Sequence of chain 1.J:
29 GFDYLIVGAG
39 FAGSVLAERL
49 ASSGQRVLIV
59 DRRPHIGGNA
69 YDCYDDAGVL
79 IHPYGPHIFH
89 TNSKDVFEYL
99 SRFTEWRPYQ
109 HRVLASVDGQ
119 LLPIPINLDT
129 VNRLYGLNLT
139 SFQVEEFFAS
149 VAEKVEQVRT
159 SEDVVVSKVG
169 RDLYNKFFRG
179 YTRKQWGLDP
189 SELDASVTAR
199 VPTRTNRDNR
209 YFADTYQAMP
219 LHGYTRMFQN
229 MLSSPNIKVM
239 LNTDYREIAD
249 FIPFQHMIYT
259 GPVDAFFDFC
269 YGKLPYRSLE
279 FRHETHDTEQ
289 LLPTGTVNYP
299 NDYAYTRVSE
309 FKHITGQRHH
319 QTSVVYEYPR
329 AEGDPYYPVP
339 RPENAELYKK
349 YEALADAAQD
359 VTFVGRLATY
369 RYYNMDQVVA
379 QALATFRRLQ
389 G

Binding-site contacts:
Ligand atom O2' contacts residue ARG198 of chain 1.J at 3.2 Å (salt-bridge).
Ligand atom O3B contacts residue ARG305 of chain 1.J at 3.0 Å (salt-bridge).
Ligand atom C2D contacts residue THR180 of chain 1.J at 3.4 Å.
Ligand atom O2' contacts residue FAD1 of chain 1.DA at 3.5 Å.
Ligand atom O5' contacts residue ARG305 of chain 1.J at 3.2 Å (salt-bridge).
Ligand atom O1A contacts residue TYR209 of chain 1.J at 2.6 Å (h-bond).
Ligand atom C5D contacts residue ARG198 of chain 1.J at 3.5 Å.
Ligand atom O3' contacts residue PHE210 of chain 1.J at 3.4 Å.
Ligand atom O2D contacts residue TRP184 of chain 1.J at 3.5 Å (h-bond).
Ligand atom C1' contacts residue ARG305 of chain 1.J at 3.5 Å.
Ligand atom C5 contacts residue ASN296 of chain 1.J at 3.6 Å.
Ligand atom O5' contacts residue FAD1 of chain 1.DA at 3.5 Å (h-bond).
Ligand atom C2' contacts residue FAD1 of chain 1.DA at 3.3 Å.
Ligand atom O6' contacts residue THR294 of chain 1.J at 3.4 Å (h-bond).
Ligand atom C4D contacts residue VAL195 of chain 1.J at 3.5 Å (hydrophobic).
Ligand atom PB contacts residue TYR370 of chain 1.J at 3.5 Å.
Ligand atom O3D contacts residue TRP184 of chain 1.J at 2.6 Å (h-bond).
Ligand atom O2 contacts residue PHE176 of chain 1.J at 3.1 Å.
Ligand atom O2 contacts residue TYR179 of chain 1.J at 3.6 Å.
Ligand atom C5D contacts residue VAL195 of chain 1.J at 3.6 Å (hydrophobic).
Ligand atom O2B contacts residue TYR370 of chain 1.J at 2.7 Å (h-bond).
Ligand atom O2D contacts residue THR180 of chain 1.J at 2.7 Å (h-bond).
Ligand atom O2 contacts residue THR180 of chain 1.J at 3.1 Å (h-bond).
Ligand atom O4' contacts residue PHE210 of chain 1.J at 3.2 Å.
Ligand atom O4' contacts residue FAD1 of chain 1.DA at 3.0 Å (h-bond).
Ligand atom O1B contacts residue ARG305 of chain 1.J at 3.4 Å (salt-bridge).
Ligand atom C6' contacts residue ARG305 of chain 1.J at 3.6 Å.
Ligand atom O2A contacts residue ARG198 of chain 1.J at 2.7 Å (salt-bridge).
Ligand atom O2 contacts residue PHE175 of chain 1.J at 3.6 Å (h-bond).
Ligand atom O3A contacts residue TYR370 of chain 1.J at 3.5 Å (h-bond).
Ligand atom C5' contacts residue ARG305 of chain 1.J at 3.1 Å.
Ligand atom O4 contacts residue ASN296 of chain 1.J at 3.1 Å (h-bond).
Ligand atom O1B contacts residue TYR335 of chain 1.J at 2.7 Å (h-bond).
Ligand atom C1' contacts residue FAD1 of chain 1.DA at 3.2 Å.
Ligand atom C2 contacts residue TYR179 of chain 1.J at 3.5 Å (hydrophobic).
Ligand atom N3 contacts residue PHE175 of chain 1.J at 3.0 Å (h-bond).
Ligand atom N3 contacts residue TYR179 of chain 1.J at 3.4 Å.
Ligand atom O2B contacts residue ARG198 of chain 1.J at 3.4 Å (salt-bridge).
Ligand atom C2 contacts residue PHE176 of chain 1.J at 3.6 Å (hydrophobic).
Ligand atom O6' contacts residue HIS109 of chain 1.J at 3.0 Å (h-bond).

This small molecule binds to this protein.
Small molecule (SMILES): O=c1ccn([C@@H]2O[C@H](CO[P](=O)(O)O[P](=O)(O)O[C@H]3O[C@H](CO)[C@H](O)[C@H](O)[C@H]3O)[C@@H](O)[C@H]2O)c(=O)[nH]1